The small molecule below binds the protein below.
Small molecule (SMILES): CC(=O)N[C@@H]1[C@@H](O)[C@H](O)[C@@H](CO)O[C@H]1O

Binding-site contacts:
Ligand atom C5 contacts residue LYS181 of chain 16.J at 3.5 Å.
Ligand atom C4 contacts residue ASN259 of chain 16.K at 4.2 Å.
Ligand atom C5 contacts residue ASN259 of chain 16.K at 3.7 Å.
Ligand atom N2 contacts residue THR116 of chain 16.J at 3.0 Å (h-bond).
Ligand atom C3 contacts residue LYS181 of chain 16.J at 4.4 Å.
Ligand atom C2 contacts residue ASN259 of chain 16.K at 2.5 Å.
Ligand atom C3 contacts residue ASN259 of chain 16.K at 3.8 Å.
Ligand atom C6 contacts residue LYS181 of chain 16.J at 4.2 Å.
Ligand atom C1 contacts residue THR116 of chain 16.J at 4.0 Å.
Ligand atom C3 contacts residue THR116 of chain 16.J at 4.0 Å.
Ligand atom N2 contacts residue ASN259 of chain 16.K at 2.9 Å (h-bond).
Ligand atom C8 contacts residue THR116 of chain 16.J at 3.8 Å.
Ligand atom O7 contacts residue ASN259 of chain 16.K at 3.0 Å (h-bond).
Ligand atom O4 contacts residue LYS181 of chain 16.J at 4.0 Å.
Ligand atom C7 contacts residue ASN259 of chain 16.K at 3.2 Å.
Ligand atom C7 contacts residue THR116 of chain 16.J at 3.8 Å.
Ligand atom O3 contacts residue THR116 of chain 16.J at 4.4 Å.
Ligand atom C2 contacts residue THR116 of chain 16.J at 3.8 Å.
Ligand atom O5 contacts residue LYS181 of chain 16.J at 4.4 Å.
Ligand atom O6 contacts residue LYS181 of chain 16.J at 4.3 Å.
Ligand atom C1 contacts residue ASN259 of chain 16.K at 1.4 Å.
Ligand atom C8 contacts residue ASN259 of chain 16.K at 4.4 Å.
Ligand atom C4 contacts residue LYS181 of chain 16.J at 4.2 Å.
Ligand atom O5 contacts residue ASN259 of chain 16.K at 2.4 Å (h-bond).

Sequence of chain 16.K:
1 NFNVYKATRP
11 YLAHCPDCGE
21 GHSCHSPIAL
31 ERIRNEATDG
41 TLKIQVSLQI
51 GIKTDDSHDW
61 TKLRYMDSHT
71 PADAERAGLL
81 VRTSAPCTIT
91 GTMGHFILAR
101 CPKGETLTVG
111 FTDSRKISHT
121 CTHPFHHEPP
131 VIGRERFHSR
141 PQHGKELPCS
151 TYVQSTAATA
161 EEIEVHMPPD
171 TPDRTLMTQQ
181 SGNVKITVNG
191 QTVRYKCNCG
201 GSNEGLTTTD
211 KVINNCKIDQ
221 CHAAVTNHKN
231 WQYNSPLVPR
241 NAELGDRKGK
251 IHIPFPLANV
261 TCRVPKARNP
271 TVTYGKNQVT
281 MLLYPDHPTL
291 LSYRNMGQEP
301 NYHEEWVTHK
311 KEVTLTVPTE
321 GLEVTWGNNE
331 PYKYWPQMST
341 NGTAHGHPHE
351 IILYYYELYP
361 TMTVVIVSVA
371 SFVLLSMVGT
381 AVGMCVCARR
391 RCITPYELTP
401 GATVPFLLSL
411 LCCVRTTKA

Sequence of chain 16.J:
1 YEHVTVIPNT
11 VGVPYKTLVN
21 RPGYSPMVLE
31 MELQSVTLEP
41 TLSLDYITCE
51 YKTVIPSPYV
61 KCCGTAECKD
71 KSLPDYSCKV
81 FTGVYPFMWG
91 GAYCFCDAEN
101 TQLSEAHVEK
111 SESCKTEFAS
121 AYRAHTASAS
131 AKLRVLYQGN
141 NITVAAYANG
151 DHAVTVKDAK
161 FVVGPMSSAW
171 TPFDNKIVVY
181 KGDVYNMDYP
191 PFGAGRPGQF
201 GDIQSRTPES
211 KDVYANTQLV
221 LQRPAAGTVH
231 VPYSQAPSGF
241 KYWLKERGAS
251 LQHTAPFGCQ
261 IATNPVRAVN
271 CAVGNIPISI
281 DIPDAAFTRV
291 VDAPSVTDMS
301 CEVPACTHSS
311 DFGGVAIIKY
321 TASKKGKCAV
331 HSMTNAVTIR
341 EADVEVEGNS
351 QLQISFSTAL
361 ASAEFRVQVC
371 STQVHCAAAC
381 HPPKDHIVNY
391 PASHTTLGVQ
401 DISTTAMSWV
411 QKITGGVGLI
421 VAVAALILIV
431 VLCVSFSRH